This small molecule binds to this protein.
Small molecule (SMILES): CC[C@H](C)[C@H](NC(=O)[C@H](CC(N)=O)NC(=O)[C@H](CC(C)C)NC(=O)[C@H](CO)NC(=O)CNC(=O)[C@@H](N)CO)C(=O)NCC(=O)N[C@@H](CO)C(=O)N[C@@H](CC(C)C)C(=O)N[C@H](C=O)CCCCN

Binding-site contacts:
Ligand atom CD1 contacts residue LEU31 of chain 8.A at 3.6 Å (hydrophobic).
Ligand atom CB contacts residue ILE230 of chain 8.A at 3.6 Å (hydrophobic).
Ligand atom CG contacts residue ARG35 of chain 8.A at 3.1 Å.
Ligand atom NZ contacts residue THR217 of chain 8.A at 3.8 Å.
Ligand atom N contacts residue ASP229 of chain 8.A at 2.8 Å (salt-bridge).
Ligand atom CA contacts residue ARG35 of chain 8.A at 3.8 Å.
Ligand atom O contacts residue ARG34 of chain 8.A at 2.8 Å (salt-bridge).
Ligand atom CB contacts residue ARG35 of chain 8.A at 3.4 Å.
Ligand atom O contacts residue ILE232 of chain 8.A at 3.6 Å (h-bond).
Ligand atom CD1 contacts residue ILE230 of chain 8.A at 3.5 Å (hydrophobic).
Ligand atom C contacts residue SER231 of chain 8.A at 3.8 Å.
Ligand atom N contacts residue ILE230 of chain 8.A at 3.1 Å (h-bond).
Ligand atom N contacts residue ARG34 of chain 8.A at 3.9 Å.
Ligand atom CA contacts residue ASP229 of chain 8.A at 3.6 Å.
Ligand atom CG contacts residue ILE230 of chain 8.A at 3.6 Å (hydrophobic).
Ligand atom O contacts residue SER231 of chain 8.A at 3.2 Å.
Ligand atom O contacts residue ARG6 of chain 8.A at 3.4 Å (salt-bridge).
Ligand atom CD1 contacts residue LEU27 of chain 8.A at 3.6 Å (hydrophobic).
Ligand atom N contacts residue ARG34 of chain 8.A at 3.4 Å (salt-bridge).
Ligand atom O contacts residue LEU4 of chain 8.A at 3.7 Å.
Ligand atom CD1 contacts residue LEU27 of chain 8.A at 3.8 Å (hydrophobic).
Ligand atom CB contacts residue SER24 of chain 8.A at 3.8 Å.
Ligand atom CB contacts residue VAL39 of chain 8.A at 3.8 Å (hydrophobic).
Ligand atom C contacts residue ASP229 of chain 8.A at 3.8 Å.
Ligand atom N contacts residue ASP229 of chain 8.A at 3.2 Å (salt-bridge).
Ligand atom O contacts residue ASN2 of chain 8.A at 3.8 Å.
Ligand atom OG contacts residue ASP229 of chain 8.A at 3.6 Å.
Ligand atom CA contacts residue ASP229 of chain 8.A at 3.8 Å.
Ligand atom CD2 contacts residue GLU20 of chain 8.A at 3.6 Å.
Ligand atom CA contacts residue ARG6 of chain 8.A at 3.7 Å.
Ligand atom CE contacts residue VAL37 of chain 8.A at 3.7 Å (hydrophobic).
Ligand atom CD1 contacts residue LYS28 of chain 8.A at 3.4 Å.
Ligand atom CE contacts residue VAL36 of chain 8.A at 3.7 Å (hydrophobic).
Ligand atom C contacts residue ARG34 of chain 8.A at 3.7 Å.
Ligand atom CD2 contacts residue SER24 of chain 8.A at 3.5 Å.
Ligand atom CE contacts residue ARG35 of chain 8.A at 3.8 Å.
Ligand atom OG contacts residue ARG34 of chain 8.A at 3.7 Å.
Ligand atom CG2 contacts residue LEU31 of chain 8.A at 3.8 Å (hydrophobic).
Ligand atom N contacts residue ARG34 of chain 8.A at 3.7 Å.
Ligand atom CA contacts residue SER231 of chain 8.A at 3.6 Å.

Sequence of chain 8.A:
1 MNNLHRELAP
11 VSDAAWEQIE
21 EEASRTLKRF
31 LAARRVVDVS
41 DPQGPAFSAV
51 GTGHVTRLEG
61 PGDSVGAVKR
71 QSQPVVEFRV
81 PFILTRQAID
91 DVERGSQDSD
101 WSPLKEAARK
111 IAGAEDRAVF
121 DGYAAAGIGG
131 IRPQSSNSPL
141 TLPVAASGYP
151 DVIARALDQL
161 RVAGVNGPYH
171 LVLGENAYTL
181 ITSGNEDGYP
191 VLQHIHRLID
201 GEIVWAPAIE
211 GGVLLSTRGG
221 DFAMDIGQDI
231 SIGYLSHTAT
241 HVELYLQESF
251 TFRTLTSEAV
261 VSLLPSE